This protein binds this small molecule.
Small molecule (SMILES): O=c1c(O)cccc2cc(O)c(O)c(O)c12

Sequence of chain 1.A:
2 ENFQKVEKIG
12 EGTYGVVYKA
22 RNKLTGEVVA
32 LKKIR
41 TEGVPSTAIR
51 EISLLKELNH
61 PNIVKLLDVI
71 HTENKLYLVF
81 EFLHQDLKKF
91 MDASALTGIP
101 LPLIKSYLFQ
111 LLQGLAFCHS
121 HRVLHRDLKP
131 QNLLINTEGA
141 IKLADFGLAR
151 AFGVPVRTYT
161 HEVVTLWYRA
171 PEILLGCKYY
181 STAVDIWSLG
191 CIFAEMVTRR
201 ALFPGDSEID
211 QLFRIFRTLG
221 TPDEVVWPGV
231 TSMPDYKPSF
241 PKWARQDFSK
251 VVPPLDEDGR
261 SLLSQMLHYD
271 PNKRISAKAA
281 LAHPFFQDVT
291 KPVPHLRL

Binding-site contacts:
Ligand atom C09 contacts residue PHE80 of chain 1.A at 4.1 Å (hydrophobic).
Ligand atom O16 contacts residue ALA31 of chain 1.A at 3.6 Å.
Ligand atom O10 contacts residue ALA144 of chain 1.A at 3.9 Å.
Ligand atom C09 contacts residue ALA144 of chain 1.A at 3.9 Å (hydrophobic).
Ligand atom C13 contacts residue LEU134 of chain 1.A at 3.8 Å (hydrophobic).
Ligand atom C02 contacts residue ALA31 of chain 1.A at 3.6 Å (hydrophobic).
Ligand atom C12 contacts residue VAL18 of chain 1.A at 4.2 Å (hydrophobic).
Ligand atom C13 contacts residue ILE10 of chain 1.A at 3.9 Å (hydrophobic).
Ligand atom C06 contacts residue VAL18 of chain 1.A at 3.5 Å (hydrophobic).
Ligand atom O01 contacts residue LEU134 of chain 1.A at 3.5 Å.
Ligand atom O01 contacts residue GLU81 of chain 1.A at 3.2 Å (salt-bridge).
Ligand atom C03 contacts residue LEU134 of chain 1.A at 3.9 Å (hydrophobic).
Ligand atom C05 contacts residue VAL18 of chain 1.A at 3.8 Å (hydrophobic).
Ligand atom O11 contacts residue LYS33 of chain 1.A at 3.5 Å.
Ligand atom O16 contacts residue GLU81 of chain 1.A at 3.5 Å (salt-bridge).
Ligand atom O14 contacts residue PHE82 of chain 1.A at 4.2 Å.
Ligand atom O14 contacts residue ILE10 of chain 1.A at 3.6 Å.
Ligand atom C15 contacts residue LEU134 of chain 1.A at 3.2 Å (hydrophobic).
Ligand atom O10 contacts residue PHE80 of chain 1.A at 3.3 Å.
Ligand atom C15 contacts residue ALA31 of chain 1.A at 3.6 Å (hydrophobic).
Ligand atom O16 contacts residue LEU134 of chain 1.A at 3.4 Å.
Ligand atom O11 contacts residue ASP145 of chain 1.A at 2.9 Å.
Ligand atom O01 contacts residue VAL64 of chain 1.A at 3.5 Å.
Ligand atom O16 contacts residue LEU83 of chain 1.A at 3.0 Å (h-bond).
Ligand atom O16 contacts residue PHE82 of chain 1.A at 3.5 Å.
Ligand atom O14 contacts residue LEU83 of chain 1.A at 3.3 Å (h-bond).
Ligand atom O10 contacts residue VAL64 of chain 1.A at 4.2 Å.
Ligand atom O01 contacts residue PHE80 of chain 1.A at 3.6 Å.
Ligand atom C08 contacts residue LYS33 of chain 1.A at 3.9 Å.
Ligand atom C07 contacts residue VAL18 of chain 1.A at 4.0 Å (hydrophobic).
Ligand atom C02 contacts residue LEU134 of chain 1.A at 3.3 Å (hydrophobic).
Ligand atom C06 contacts residue ASP145 of chain 1.A at 4.0 Å.
Ligand atom C07 contacts residue LYS33 of chain 1.A at 3.5 Å.
Ligand atom C08 contacts residue ASP145 of chain 1.A at 3.3 Å.
Ligand atom C08 contacts residue ALA144 of chain 1.A at 4.2 Å (hydrophobic).
Ligand atom O11 contacts residue PHE80 of chain 1.A at 3.5 Å.
Ligand atom C07 contacts residue ASP145 of chain 1.A at 3.0 Å.
Ligand atom C12 contacts residue ILE10 of chain 1.A at 4.2 Å (hydrophobic).
Ligand atom O01 contacts residue ALA31 of chain 1.A at 3.6 Å.
Ligand atom C04 contacts residue VAL18 of chain 1.A at 3.9 Å (hydrophobic).